Sequence of chain 1.I:
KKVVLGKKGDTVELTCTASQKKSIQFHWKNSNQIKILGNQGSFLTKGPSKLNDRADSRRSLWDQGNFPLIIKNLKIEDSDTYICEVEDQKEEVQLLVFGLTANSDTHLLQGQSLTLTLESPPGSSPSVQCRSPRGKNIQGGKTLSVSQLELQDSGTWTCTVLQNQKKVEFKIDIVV

Binding-site contacts:
Ligand atom N2 contacts residue ASP295 of chain 1.H at 4.4 Å.
Ligand atom C7 contacts residue ASN292 of chain 1.H at 4.1 Å.
Ligand atom C5 contacts residue ASP295 of chain 1.H at 3.7 Å.
Ligand atom C3 contacts residue ASN292 of chain 1.H at 3.8 Å.
Ligand atom O6 contacts residue ASN296 of chain 1.H at 4.5 Å.
Ligand atom C4 contacts residue ASP295 of chain 1.H at 4.4 Å.
Ligand atom N2 contacts residue ASN292 of chain 1.H at 3.1 Å (h-bond).
Ligand atom O5 contacts residue ASN292 of chain 1.H at 2.1 Å (h-bond).
Ligand atom C6 contacts residue THR294 of chain 1.H at 3.2 Å.
Ligand atom C6 contacts residue ILE293 of chain 1.H at 4.3 Å (hydrophobic).
Ligand atom O5 contacts residue ILE293 of chain 1.H at 3.8 Å.
Ligand atom C6 contacts residue ASP295 of chain 1.H at 2.8 Å.
Ligand atom C8 contacts residue GLN33 of chain 1.I at 3.7 Å.
Ligand atom C1 contacts residue ASP295 of chain 1.H at 4.4 Å.
Ligand atom C5 contacts residue THR294 of chain 1.H at 3.9 Å.
Ligand atom O5 contacts residue THR294 of chain 1.H at 4.5 Å.
Ligand atom C2 contacts residue ASN292 of chain 1.H at 2.5 Å.
Ligand atom C6 contacts residue ASN292 of chain 1.H at 4.4 Å.
Ligand atom C8 contacts residue THR294 of chain 1.H at 4.1 Å.
Ligand atom C4 contacts residue ASN292 of chain 1.H at 4.1 Å.
Ligand atom C5 contacts residue ASN292 of chain 1.H at 3.5 Å.
Ligand atom C1 contacts residue ASN292 of chain 1.H at 1.4 Å.
Ligand atom O6 contacts residue ILE293 of chain 1.H at 3.8 Å.
Ligand atom C1 contacts residue ILE293 of chain 1.H at 4.2 Å (hydrophobic).
Ligand atom C5 contacts residue ILE293 of chain 1.H at 4.2 Å (hydrophobic).
Ligand atom O6 contacts residue ASN292 of chain 1.H at 4.1 Å.
Ligand atom O6 contacts residue ASP295 of chain 1.H at 1.4 Å.
Ligand atom C8 contacts residue ASP295 of chain 1.H at 3.4 Å.
Ligand atom C7 contacts residue ASP295 of chain 1.H at 4.5 Å.
Ligand atom O6 contacts residue THR294 of chain 1.H at 3.2 Å.
Ligand atom O5 contacts residue ASP295 of chain 1.H at 3.2 Å.

Sequence of chain 1.H:
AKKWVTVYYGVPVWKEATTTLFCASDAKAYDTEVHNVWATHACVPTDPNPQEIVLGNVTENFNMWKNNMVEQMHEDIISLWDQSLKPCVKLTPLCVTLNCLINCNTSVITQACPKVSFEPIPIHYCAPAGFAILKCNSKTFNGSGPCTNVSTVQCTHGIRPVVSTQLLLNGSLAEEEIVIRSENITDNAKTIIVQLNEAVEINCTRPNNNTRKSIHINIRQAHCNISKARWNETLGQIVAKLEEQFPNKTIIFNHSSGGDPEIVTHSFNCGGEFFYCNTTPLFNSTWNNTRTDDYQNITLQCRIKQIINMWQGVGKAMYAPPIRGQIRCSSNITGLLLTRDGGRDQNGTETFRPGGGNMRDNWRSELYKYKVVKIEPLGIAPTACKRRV

The protein below binds the small molecule below.
Small molecule (SMILES): CC(=O)N[C@H]1[C@H](O[C@H]2[C@H](O)[C@@H](NC(C)=O)CO[C@@H]2CO)O[C@H](CO)[C@@H](O[C@@H]2O[C@H](CO[C@H]3O[C@H](CO)[C@@H](O)[C@H](O)[C@@H]3O)[C@@H](O)[C@H](O)[C@@H]2O)[C@@H]1O